The protein below binds the small molecule below.
Small molecule (SMILES): CC(=O)N[C@H]1[C@H](O[C@H]2[C@H](O)[C@@H](NC(C)=O)CO[C@@H]2CO)O[C@H](CO)[C@@H](O)[C@@H]1O

Binding-site contacts:
Ligand atom C2 contacts residue ASN801 of chain 1.C at 2.5 Å.
Ligand atom O5 contacts residue SER803 of chain 1.C at 3.8 Å.
Ligand atom C1 contacts residue ASN801 of chain 1.C at 1.4 Å.
Ligand atom C8 contacts residue GLN804 of chain 1.C at 4.4 Å.
Ligand atom C6 contacts residue GLN804 of chain 1.C at 4.4 Å.
Ligand atom C4 contacts residue ASN801 of chain 1.C at 4.2 Å.
Ligand atom C5 contacts residue ASN801 of chain 1.C at 3.6 Å.
Ligand atom C1 contacts residue SER803 of chain 1.C at 3.8 Å.
Ligand atom C7 contacts residue ASN801 of chain 1.C at 3.7 Å.
Ligand atom O6 contacts residue ASN801 of chain 1.C at 4.5 Å.
Ligand atom C6 contacts residue SER803 of chain 1.C at 4.3 Å.
Ligand atom O5 contacts residue ASN801 of chain 1.C at 2.3 Å (h-bond).
Ligand atom N2 contacts residue ASN801 of chain 1.C at 3.0 Å (h-bond).
Ligand atom C5 contacts residue SER803 of chain 1.C at 3.7 Å.
Ligand atom O7 contacts residue ASN801 of chain 1.C at 4.0 Å.
Ligand atom C3 contacts residue ASN801 of chain 1.C at 3.8 Å.

Sequence of chain 1.C:
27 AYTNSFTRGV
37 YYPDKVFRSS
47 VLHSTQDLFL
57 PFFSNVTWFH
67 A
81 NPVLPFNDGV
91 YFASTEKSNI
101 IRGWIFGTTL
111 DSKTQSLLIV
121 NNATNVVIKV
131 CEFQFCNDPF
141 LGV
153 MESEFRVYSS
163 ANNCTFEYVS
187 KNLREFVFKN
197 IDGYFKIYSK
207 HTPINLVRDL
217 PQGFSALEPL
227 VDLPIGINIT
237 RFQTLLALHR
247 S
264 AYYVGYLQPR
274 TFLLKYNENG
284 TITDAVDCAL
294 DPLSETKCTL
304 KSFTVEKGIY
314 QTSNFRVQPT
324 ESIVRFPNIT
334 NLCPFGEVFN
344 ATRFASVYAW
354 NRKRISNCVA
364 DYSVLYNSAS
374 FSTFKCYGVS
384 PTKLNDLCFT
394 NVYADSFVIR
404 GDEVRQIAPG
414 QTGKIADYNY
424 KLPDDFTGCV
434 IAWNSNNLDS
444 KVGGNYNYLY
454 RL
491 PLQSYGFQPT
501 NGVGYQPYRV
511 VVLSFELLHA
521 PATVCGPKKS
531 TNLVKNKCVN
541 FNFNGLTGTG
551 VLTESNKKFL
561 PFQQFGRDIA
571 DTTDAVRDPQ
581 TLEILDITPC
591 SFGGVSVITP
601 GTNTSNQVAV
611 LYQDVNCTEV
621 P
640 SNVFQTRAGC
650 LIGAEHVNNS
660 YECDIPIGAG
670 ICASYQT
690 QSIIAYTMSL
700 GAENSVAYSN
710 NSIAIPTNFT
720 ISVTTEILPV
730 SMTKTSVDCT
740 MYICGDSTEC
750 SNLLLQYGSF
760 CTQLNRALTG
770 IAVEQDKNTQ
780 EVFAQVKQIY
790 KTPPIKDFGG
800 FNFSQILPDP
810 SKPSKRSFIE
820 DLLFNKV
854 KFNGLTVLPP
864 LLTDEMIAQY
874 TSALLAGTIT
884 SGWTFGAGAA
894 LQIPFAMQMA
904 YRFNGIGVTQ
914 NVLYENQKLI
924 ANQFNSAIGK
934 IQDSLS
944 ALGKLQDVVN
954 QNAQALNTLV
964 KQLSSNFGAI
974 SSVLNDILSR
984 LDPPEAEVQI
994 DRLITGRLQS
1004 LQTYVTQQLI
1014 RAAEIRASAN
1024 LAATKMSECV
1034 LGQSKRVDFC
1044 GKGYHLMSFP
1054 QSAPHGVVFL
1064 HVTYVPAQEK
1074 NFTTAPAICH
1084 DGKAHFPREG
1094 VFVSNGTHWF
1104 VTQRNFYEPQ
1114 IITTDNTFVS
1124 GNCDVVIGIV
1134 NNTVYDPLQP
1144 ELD